The small molecule below binds the protein below.
Small molecule (SMILES): C[N+](C)(C)CCCCCNCC12CC3CC(CC(C3)C1)C2

Sequence of chain 1.B:
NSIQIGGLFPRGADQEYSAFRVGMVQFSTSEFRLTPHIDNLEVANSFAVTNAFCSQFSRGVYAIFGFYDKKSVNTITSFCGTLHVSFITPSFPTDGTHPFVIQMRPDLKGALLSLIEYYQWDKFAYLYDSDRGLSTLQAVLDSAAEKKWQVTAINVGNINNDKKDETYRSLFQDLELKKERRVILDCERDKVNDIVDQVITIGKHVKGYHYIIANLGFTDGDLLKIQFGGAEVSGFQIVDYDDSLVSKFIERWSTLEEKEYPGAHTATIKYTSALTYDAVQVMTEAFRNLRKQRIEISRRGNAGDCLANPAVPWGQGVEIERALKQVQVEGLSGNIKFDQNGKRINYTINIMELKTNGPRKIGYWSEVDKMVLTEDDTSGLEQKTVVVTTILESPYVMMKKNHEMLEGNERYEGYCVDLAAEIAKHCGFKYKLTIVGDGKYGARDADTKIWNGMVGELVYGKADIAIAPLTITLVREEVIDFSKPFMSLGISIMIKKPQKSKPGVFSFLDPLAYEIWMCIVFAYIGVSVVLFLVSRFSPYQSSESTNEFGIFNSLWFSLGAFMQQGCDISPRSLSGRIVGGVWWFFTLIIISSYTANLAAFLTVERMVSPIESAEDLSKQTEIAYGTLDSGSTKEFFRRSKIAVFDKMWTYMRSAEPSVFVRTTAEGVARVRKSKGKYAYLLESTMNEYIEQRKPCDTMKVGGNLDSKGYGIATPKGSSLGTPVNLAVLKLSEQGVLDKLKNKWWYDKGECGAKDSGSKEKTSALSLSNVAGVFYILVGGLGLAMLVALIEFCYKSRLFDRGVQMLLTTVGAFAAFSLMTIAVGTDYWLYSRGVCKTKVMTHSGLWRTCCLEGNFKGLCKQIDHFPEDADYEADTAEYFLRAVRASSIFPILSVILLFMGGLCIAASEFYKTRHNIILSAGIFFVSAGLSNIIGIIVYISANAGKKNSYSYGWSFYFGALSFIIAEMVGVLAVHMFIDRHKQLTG

Binding-site contacts:
Ligand atom C1 contacts residue GLN578 of chain 1.A at 4.1 Å.
Ligand atom C15 contacts residue GLN577 of chain 1.B at 4.0 Å.
Ligand atom C11 contacts residue GLN577 of chain 1.B at 3.6 Å.
Ligand atom C16 contacts residue GLN577 of chain 1.B at 3.6 Å.
Ligand atom C11 contacts residue GLN577 of chain 1.A at 3.7 Å.
Ligand atom C4 contacts residue GLY579 of chain 1.B at 3.9 Å.
Ligand atom C9 contacts residue GLN577 of chain 1.B at 4.2 Å.
Ligand atom C6 contacts residue GLN577 of chain 1.D at 3.3 Å.
Ligand atom N10 contacts residue GLN577 of chain 1.D at 4.1 Å.
Ligand atom C3 contacts residue GLN577 of chain 1.B at 4.0 Å.
Ligand atom C1 contacts residue GLY579 of chain 1.A at 3.7 Å.
Ligand atom C15 contacts residue ILE604 of chain 1.B at 3.7 Å (hydrophobic).
Ligand atom C7 contacts residue GLN577 of chain 1.A at 4.0 Å.
Ligand atom N2 contacts residue GLY579 of chain 1.C at 4.3 Å.
Ligand atom C4 contacts residue GLY579 of chain 1.C at 3.6 Å.
Ligand atom N10 contacts residue GLN577 of chain 1.C at 3.9 Å.
Ligand atom C6 contacts residue GLN577 of chain 1.B at 4.2 Å.
Ligand atom N2 contacts residue GLY579 of chain 1.B at 4.3 Å.
Ligand atom C5 contacts residue GLY579 of chain 1.C at 3.8 Å.
Ligand atom C8 contacts residue GLN577 of chain 1.B at 3.6 Å.
Ligand atom C8 contacts residue GLN577 of chain 1.D at 3.9 Å.
Ligand atom C3 contacts residue GLN578 of chain 1.B at 3.7 Å.
Ligand atom C5 contacts residue GLN577 of chain 1.C at 4.4 Å.
Ligand atom C1 contacts residue GLY579 of chain 1.D at 3.9 Å.
Ligand atom C12 contacts residue GLN577 of chain 1.B at 3.7 Å.
Ligand atom C7 contacts residue GLN577 of chain 1.B at 3.2 Å.
Ligand atom C3 contacts residue GLY579 of chain 1.B at 3.5 Å.
Ligand atom C5 contacts residue GLN578 of chain 1.C at 4.0 Å.
Ligand atom C9 contacts residue GLN577 of chain 1.A at 3.6 Å.
Ligand atom N2 contacts residue GLY579 of chain 1.A at 4.2 Å.
Ligand atom C9 contacts residue GLN577 of chain 1.C at 4.2 Å.
Ligand atom C13 contacts residue GLN577 of chain 1.B at 4.0 Å.
Ligand atom N10 contacts residue GLN577 of chain 1.B at 3.4 Å (h-bond).
Ligand atom C5 contacts residue GLN577 of chain 1.B at 4.1 Å.
Ligand atom C8 contacts residue GLN577 of chain 1.C at 3.6 Å.
Ligand atom C3 contacts residue GLY579 of chain 1.A at 3.5 Å.
Ligand atom C17 contacts residue GLN577 of chain 1.B at 2.6 Å.
Ligand atom C4 contacts residue GLN578 of chain 1.C at 3.7 Å.
Ligand atom C7 contacts residue GLN577 of chain 1.D at 3.9 Å.
Ligand atom C9 contacts residue GLN577 of chain 1.D at 3.4 Å.

Sequence of chain 1.C:
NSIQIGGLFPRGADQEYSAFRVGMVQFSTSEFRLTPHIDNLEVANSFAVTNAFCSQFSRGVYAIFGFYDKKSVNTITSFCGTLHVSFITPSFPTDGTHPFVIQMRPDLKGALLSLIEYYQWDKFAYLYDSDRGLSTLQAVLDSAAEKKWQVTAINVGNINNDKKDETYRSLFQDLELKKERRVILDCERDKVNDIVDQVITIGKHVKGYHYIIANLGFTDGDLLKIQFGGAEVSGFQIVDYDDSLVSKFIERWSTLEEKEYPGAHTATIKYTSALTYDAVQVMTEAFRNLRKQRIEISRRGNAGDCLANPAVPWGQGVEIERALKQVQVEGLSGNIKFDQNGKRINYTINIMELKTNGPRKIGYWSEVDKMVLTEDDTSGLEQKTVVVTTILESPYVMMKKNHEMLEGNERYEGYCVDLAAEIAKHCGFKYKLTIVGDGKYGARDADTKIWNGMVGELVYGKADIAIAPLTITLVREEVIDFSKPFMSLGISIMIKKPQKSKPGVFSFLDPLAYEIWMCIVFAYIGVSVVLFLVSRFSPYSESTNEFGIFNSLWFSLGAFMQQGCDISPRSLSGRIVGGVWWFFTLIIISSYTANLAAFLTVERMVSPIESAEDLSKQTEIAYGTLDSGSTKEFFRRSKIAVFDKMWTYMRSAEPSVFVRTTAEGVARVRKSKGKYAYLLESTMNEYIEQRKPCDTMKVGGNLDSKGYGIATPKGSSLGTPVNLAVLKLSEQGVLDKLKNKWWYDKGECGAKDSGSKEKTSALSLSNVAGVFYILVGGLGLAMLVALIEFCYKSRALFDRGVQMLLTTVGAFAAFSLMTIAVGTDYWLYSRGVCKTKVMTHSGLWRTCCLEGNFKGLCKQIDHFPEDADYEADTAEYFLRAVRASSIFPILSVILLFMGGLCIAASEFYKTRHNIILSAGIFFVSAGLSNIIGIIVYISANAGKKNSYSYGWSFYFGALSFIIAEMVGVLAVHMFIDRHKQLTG

Sequence of chain 1.A:
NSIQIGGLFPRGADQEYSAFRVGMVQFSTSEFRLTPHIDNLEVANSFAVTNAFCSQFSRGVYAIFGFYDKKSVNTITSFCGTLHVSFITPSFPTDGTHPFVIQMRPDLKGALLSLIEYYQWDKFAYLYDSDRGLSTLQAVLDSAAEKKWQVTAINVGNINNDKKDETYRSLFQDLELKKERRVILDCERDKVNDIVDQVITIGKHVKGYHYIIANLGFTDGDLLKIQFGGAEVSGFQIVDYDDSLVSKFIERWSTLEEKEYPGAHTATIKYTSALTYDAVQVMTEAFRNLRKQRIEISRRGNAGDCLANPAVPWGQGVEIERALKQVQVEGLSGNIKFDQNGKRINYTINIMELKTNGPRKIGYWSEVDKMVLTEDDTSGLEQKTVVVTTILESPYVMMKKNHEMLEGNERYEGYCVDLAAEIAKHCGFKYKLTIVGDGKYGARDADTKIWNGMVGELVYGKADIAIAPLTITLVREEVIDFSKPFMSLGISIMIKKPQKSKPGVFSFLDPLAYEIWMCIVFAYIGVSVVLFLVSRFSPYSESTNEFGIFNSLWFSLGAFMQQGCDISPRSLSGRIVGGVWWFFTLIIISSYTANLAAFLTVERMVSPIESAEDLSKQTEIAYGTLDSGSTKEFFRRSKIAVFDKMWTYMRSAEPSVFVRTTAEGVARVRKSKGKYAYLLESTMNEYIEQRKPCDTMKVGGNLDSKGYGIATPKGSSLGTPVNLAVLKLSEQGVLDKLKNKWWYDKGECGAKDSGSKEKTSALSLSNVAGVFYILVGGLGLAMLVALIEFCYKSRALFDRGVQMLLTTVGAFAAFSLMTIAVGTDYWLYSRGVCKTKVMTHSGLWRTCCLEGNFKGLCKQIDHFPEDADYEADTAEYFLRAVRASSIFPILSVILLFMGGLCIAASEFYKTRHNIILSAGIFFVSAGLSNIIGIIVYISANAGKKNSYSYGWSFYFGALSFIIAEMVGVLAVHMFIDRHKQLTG

Sequence of chain 1.D:
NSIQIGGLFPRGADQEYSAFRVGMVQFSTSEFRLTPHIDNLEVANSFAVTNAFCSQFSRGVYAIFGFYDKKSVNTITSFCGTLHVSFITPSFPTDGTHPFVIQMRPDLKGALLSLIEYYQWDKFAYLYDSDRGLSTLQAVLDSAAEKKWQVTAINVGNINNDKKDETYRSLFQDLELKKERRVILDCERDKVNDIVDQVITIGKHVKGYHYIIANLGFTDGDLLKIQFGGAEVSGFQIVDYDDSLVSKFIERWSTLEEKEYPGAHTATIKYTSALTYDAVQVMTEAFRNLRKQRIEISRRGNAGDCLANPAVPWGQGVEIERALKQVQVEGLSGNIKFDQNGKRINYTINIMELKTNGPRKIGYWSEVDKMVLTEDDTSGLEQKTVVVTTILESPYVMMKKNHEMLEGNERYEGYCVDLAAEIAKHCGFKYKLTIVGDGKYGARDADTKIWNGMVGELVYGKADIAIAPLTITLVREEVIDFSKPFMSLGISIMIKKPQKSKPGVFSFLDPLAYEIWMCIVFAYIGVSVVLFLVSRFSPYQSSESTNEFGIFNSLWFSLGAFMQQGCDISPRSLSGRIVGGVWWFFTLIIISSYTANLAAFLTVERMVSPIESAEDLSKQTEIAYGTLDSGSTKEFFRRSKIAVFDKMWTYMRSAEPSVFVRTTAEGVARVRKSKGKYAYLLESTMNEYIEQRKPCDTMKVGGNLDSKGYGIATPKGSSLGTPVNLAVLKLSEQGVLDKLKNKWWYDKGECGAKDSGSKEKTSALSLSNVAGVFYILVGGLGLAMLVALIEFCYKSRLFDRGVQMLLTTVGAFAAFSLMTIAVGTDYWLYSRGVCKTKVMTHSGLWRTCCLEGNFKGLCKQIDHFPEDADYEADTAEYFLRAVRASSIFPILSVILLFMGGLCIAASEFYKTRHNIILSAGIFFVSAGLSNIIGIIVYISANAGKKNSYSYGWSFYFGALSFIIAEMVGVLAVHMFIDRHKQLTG